Binding-site contacts:
Ligand atom C15 contacts residue ASN142 of chain 1.A at 4.0 Å.
Ligand atom C16 contacts residue ASN142 of chain 1.A at 3.5 Å.
Ligand atom N1 contacts residue SER144 of chain 1.A at 3.5 Å (h-bond).
Ligand atom O contacts residue GLU166 of chain 1.A at 3.0 Å (salt-bridge).
Ligand atom N contacts residue CYS145 of chain 1.A at 3.5 Å (h-bond).
Ligand atom CL contacts residue ASP187 of chain 1.A at 3.5 Å.
Ligand atom CL contacts residue HIS41 of chain 1.A at 4.0 Å.
Ligand atom C5 contacts residue MET165 of chain 1.A at 3.8 Å (hydrophobic).
Ligand atom C11 contacts residue PHE140 of chain 1.A at 3.4 Å (hydrophobic).
Ligand atom C8 contacts residue MET165 of chain 1.A at 4.0 Å (hydrophobic).
Ligand atom C7 contacts residue HIS164 of chain 1.A at 3.9 Å.
Ligand atom C11 contacts residue GLU166 of chain 1.A at 3.2 Å.
Ligand atom N1 contacts residue PHE140 of chain 1.A at 3.4 Å.
Ligand atom CL contacts residue ARG188 of chain 1.A at 3.7 Å.
Ligand atom C12 contacts residue LEU141 of chain 1.A at 3.8 Å (hydrophobic).
Ligand atom C12 contacts residue PHE140 of chain 1.A at 4.0 Å (hydrophobic).
Ligand atom C5 contacts residue HIS164 of chain 1.A at 3.7 Å.
Ligand atom C contacts residue DMS1 of chain 1.E at 3.5 Å.
Ligand atom C12 contacts residue GLU166 of chain 1.A at 3.6 Å.
Ligand atom C contacts residue GLN189 of chain 1.A at 3.7 Å.
Ligand atom C11 contacts residue HIS172 of chain 1.A at 3.9 Å.
Ligand atom C13 contacts residue GLU166 of chain 1.A at 3.5 Å.
Ligand atom O contacts residue MET165 of chain 1.A at 3.4 Å.
Ligand atom C13 contacts residue LEU141 of chain 1.A at 3.9 Å (hydrophobic).
Ligand atom C10 contacts residue SER144 of chain 1.A at 3.7 Å.
Ligand atom C7 contacts residue CYS145 of chain 1.A at 3.9 Å (hydrophobic).
Ligand atom C10 contacts residue HIS163 of chain 1.A at 2.9 Å.
Ligand atom C1 contacts residue GLN189 of chain 1.A at 3.3 Å.
Ligand atom N1 contacts residue LEU141 of chain 1.A at 3.9 Å.
Ligand atom N1 contacts residue HIS172 of chain 1.A at 3.9 Å.
Ligand atom C3 contacts residue DMS1 of chain 1.E at 3.7 Å.
Ligand atom N1 contacts residue GLU166 of chain 1.A at 3.9 Å.
Ligand atom C11 contacts residue LEU141 of chain 1.A at 3.8 Å (hydrophobic).
Ligand atom N1 contacts residue HIS163 of chain 1.A at 2.8 Å (h-bond).
Ligand atom C13 contacts residue PHE140 of chain 1.A at 3.8 Å (hydrophobic).
Ligand atom C2 contacts residue DMS1 of chain 1.E at 3.8 Å.
Ligand atom N contacts residue ASN142 of chain 1.A at 3.9 Å.
Ligand atom C8 contacts residue CYS145 of chain 1.A at 4.0 Å (hydrophobic).
Ligand atom C13 contacts residue ASN142 of chain 1.A at 4.0 Å.
Ligand atom C5 contacts residue HIS41 of chain 1.A at 4.0 Å.

Sequence of chain 1.B:
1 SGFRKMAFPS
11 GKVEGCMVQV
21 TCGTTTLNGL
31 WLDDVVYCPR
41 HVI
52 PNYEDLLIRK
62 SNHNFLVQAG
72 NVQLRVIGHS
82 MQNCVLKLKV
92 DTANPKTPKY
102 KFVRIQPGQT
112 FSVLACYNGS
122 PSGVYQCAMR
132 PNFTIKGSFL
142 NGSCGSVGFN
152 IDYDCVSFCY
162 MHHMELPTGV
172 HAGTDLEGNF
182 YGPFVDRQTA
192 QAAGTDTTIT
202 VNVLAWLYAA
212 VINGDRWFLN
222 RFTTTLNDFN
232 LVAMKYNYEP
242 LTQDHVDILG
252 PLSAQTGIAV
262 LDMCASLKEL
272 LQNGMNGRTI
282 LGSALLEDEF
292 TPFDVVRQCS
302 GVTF

A small-molecule ligand and the protein it binds are described below.
Small molecule (SMILES): CCc1cc(Cl)cc(CC(=O)Nc2cncc3ccccc23)c1

Sequence of chain 1.A:
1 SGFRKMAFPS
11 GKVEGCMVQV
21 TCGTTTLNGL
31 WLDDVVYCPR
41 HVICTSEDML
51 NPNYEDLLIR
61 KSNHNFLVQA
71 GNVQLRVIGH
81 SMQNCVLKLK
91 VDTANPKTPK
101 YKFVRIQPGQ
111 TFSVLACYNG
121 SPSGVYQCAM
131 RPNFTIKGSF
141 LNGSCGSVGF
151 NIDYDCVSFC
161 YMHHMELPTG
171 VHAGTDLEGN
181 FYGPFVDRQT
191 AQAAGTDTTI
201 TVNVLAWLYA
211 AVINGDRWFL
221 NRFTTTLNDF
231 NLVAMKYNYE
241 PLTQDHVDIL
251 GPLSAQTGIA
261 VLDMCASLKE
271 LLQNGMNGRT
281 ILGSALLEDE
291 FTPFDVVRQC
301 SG